The protein below binds the small molecule below.
Small molecule (SMILES): CC(=O)N[C@@H]1[C@@H](O)[C@H](O)[C@@H](CO)O[C@H]1O

Binding-site contacts:
Ligand atom C1 contacts residue GLY271 of chain 1.A at 4.1 Å.
Ligand atom C1 contacts residue ASN259 of chain 1.A at 1.4 Å.
Ligand atom O5 contacts residue SER255 of chain 1.A at 4.3 Å.
Ligand atom C5 contacts residue ASN259 of chain 1.A at 3.7 Å.
Ligand atom N2 contacts residue ASN259 of chain 1.A at 2.9 Å (h-bond).
Ligand atom N2 contacts residue PRO230 of chain 1.A at 4.5 Å.
Ligand atom O7 contacts residue PRO230 of chain 1.A at 3.5 Å.
Ligand atom O7 contacts residue GLU229 of chain 1.A at 3.7 Å.
Ligand atom C6 contacts residue ARG272 of chain 1.A at 4.2 Å.
Ligand atom O5 contacts residue THR270 of chain 1.A at 3.8 Å.
Ligand atom O5 contacts residue ARG272 of chain 1.A at 4.3 Å.
Ligand atom C1 contacts residue SER255 of chain 1.A at 4.1 Å.
Ligand atom C5 contacts residue THR270 of chain 1.A at 4.2 Å.
Ligand atom C7 contacts residue PRO230 of chain 1.A at 3.6 Å (hydrophobic).
Ligand atom O6 contacts residue ASP256 of chain 1.A at 2.8 Å (salt-bridge).
Ligand atom C5 contacts residue ASP256 of chain 1.A at 4.4 Å.
Ligand atom C3 contacts residue ASN259 of chain 1.A at 3.8 Å.
Ligand atom O5 contacts residue ASN259 of chain 1.A at 2.4 Å (h-bond).
Ligand atom O7 contacts residue ASN259 of chain 1.A at 4.1 Å.
Ligand atom O6 contacts residue ARG272 of chain 1.A at 3.8 Å.
Ligand atom C2 contacts residue ASN259 of chain 1.A at 2.5 Å.
Ligand atom C1 contacts residue THR270 of chain 1.A at 3.7 Å.
Ligand atom O5 contacts residue ASP256 of chain 1.A at 3.5 Å (salt-bridge).
Ligand atom C8 contacts residue PRO230 of chain 1.A at 3.5 Å (hydrophobic).
Ligand atom C4 contacts residue ASN259 of chain 1.A at 4.2 Å.
Ligand atom O5 contacts residue GLY271 of chain 1.A at 4.0 Å.
Ligand atom C6 contacts residue ASP256 of chain 1.A at 3.9 Å.
Ligand atom C7 contacts residue ASN259 of chain 1.A at 3.8 Å.

Sequence of chain 1.A:
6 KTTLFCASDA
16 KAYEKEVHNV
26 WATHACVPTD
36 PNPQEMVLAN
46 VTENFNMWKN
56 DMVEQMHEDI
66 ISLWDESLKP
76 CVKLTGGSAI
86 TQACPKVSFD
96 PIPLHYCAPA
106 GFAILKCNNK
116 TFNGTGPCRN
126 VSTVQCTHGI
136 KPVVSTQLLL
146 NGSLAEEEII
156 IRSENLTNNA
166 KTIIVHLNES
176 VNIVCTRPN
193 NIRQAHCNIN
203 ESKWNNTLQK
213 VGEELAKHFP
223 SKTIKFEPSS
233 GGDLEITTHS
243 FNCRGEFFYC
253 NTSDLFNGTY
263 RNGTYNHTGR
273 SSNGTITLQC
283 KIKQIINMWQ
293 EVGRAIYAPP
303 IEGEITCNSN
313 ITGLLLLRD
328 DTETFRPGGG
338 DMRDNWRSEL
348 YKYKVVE